The small molecule below binds the protein below.
Small molecule (SMILES): C[C@H](c1ccc(N2CC[C@H](NS(=O)(=O)/C=C/c3ccc(Cl)s3)C2=O)c(F)c1)N(C)C

Sequence of chain 1.A:
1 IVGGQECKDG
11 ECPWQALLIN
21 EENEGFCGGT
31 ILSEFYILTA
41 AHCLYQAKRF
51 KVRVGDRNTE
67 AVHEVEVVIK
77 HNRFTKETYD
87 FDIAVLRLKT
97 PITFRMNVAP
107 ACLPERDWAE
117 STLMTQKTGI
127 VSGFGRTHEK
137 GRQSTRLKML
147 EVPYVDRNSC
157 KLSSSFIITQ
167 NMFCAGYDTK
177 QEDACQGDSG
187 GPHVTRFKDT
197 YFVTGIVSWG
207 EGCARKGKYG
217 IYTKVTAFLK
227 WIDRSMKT

Binding-site contacts:
Ligand atom O3 contacts residue GLY206 of chain 1.A at 3.3 Å (h-bond).
Ligand atom O1 contacts residue GLN182 of chain 1.A at 3.7 Å.
Ligand atom N3 contacts residue GLU83 of chain 1.A at 3.2 Å (salt-bridge).
Ligand atom C2 contacts residue ALA180 of chain 1.A at 3.6 Å (hydrophobic).
Ligand atom C15 contacts residue GLY206 of chain 1.A at 3.6 Å.
Ligand atom C7 contacts residue TRP205 of chain 1.A at 3.7 Å (hydrophobic).
Ligand atom C14 contacts residue GLY206 of chain 1.A at 3.4 Å.
Ligand atom S2 contacts residue TRP205 of chain 1.A at 3.4 Å.
Ligand atom C2 contacts residue GLY216 of chain 1.A at 3.6 Å.
Ligand atom C2 contacts residue ASP179 of chain 1.A at 3.4 Å.
Ligand atom C13 contacts residue GLY206 of chain 1.A at 3.5 Å.
Ligand atom C3 contacts residue ASP179 of chain 1.A at 3.7 Å.
Ligand atom C3 contacts residue GLY208 of chain 1.A at 3.5 Å.
Ligand atom CL1 contacts residue ILE217 of chain 1.A at 3.4 Å.
Ligand atom F1 contacts residue TYR85 of chain 1.A at 3.7 Å.
Ligand atom C50 contacts residue GLY206 of chain 1.A at 2.8 Å.
Ligand atom C10 contacts residue GLU83 of chain 1.A at 3.3 Å.
Ligand atom O1 contacts residue CYS209 of chain 1.A at 3.5 Å (h-bond).
Ligand atom C10 contacts residue LYS82 of chain 1.A at 3.4 Å.
Ligand atom S2 contacts residue GLY206 of chain 1.A at 3.8 Å.
Ligand atom C11 contacts residue PHE162 of chain 1.A at 3.7 Å (hydrophobic).
Ligand atom CL1 contacts residue TRP205 of chain 1.A at 3.5 Å.
Ligand atom C1 contacts residue ALA180 of chain 1.A at 3.8 Å (hydrophobic).
Ligand atom C1 contacts residue TRP205 of chain 1.A at 3.3 Å (hydrophobic).
Ligand atom C22 contacts residue GLY206 of chain 1.A at 3.7 Å.
Ligand atom CL1 contacts residue GLY216 of chain 1.A at 3.6 Å.
Ligand atom C12 contacts residue GLY206 of chain 1.A at 3.0 Å.
Ligand atom C7 contacts residue THR84 of chain 1.A at 3.7 Å.
Ligand atom C24 contacts residue TYR85 of chain 1.A at 3.8 Å (hydrophobic).
Ligand atom O2 contacts residue GLN182 of chain 1.A at 3.3 Å.
Ligand atom C21 contacts residue TRP205 of chain 1.A at 3.8 Å (hydrophobic).
Ligand atom O3 contacts residue TRP205 of chain 1.A at 3.5 Å.
Ligand atom CL1 contacts residue VAL203 of chain 1.A at 3.6 Å.
Ligand atom C4 contacts residue GLY206 of chain 1.A at 3.8 Å.
Ligand atom CL1 contacts residue TYR218 of chain 1.A at 3.7 Å.
Ligand atom C3 contacts residue ALA180 of chain 1.A at 3.3 Å (hydrophobic).
Ligand atom S2 contacts residue VAL203 of chain 1.A at 3.8 Å.
Ligand atom C26 contacts residue TRP205 of chain 1.A at 3.4 Å (hydrophobic).
Ligand atom N2 contacts residue GLY206 of chain 1.A at 3.0 Å (h-bond).
Ligand atom C22 contacts residue TRP205 of chain 1.A at 3.7 Å (hydrophobic).